Sequence of chain 1.B:
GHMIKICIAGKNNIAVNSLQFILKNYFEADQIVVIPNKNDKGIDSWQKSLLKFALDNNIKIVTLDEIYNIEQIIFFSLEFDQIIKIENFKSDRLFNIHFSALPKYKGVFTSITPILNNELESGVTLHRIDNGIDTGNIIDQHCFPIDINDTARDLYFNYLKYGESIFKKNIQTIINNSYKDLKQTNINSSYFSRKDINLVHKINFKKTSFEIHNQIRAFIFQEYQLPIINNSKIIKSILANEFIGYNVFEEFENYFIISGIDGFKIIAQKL

A small-molecule ligand and the protein it binds are described below.
Small molecule (SMILES): Cc1cn([C@H]2C[C@H](O)[C@@H](COP(=O)(O)OP(=O)(O)O[C@H]3O[C@H](C)[C@@H](O)[C@H](NC=O)[C@H]3O)O2)c(=O)[nH]c1=O

Binding-site contacts:
Ligand atom O4Q contacts residue GLU79 of chain 1.B at 2.9 Å.
Ligand atom C1' contacts residue PHE221 of chain 1.B at 3.4 Å (hydrophobic).
Ligand atom O1F contacts residue HIS98 of chain 1.B at 2.8 Å (h-bond).
Ligand atom N3 contacts residue GLN225 of chain 1.B at 2.8 Å (h-bond).
Ligand atom N3Q contacts residue 1YJ1 of chain 1.F at 3.4 Å (h-bond).
Ligand atom C5M contacts residue TYR224 of chain 1.B at 3.5 Å (hydrophobic).
Ligand atom N1 contacts residue TYR224 of chain 1.B at 3.4 Å.
Ligand atom C6Q contacts residue PHE80 of chain 1.B at 3.7 Å (hydrophobic).
Ligand atom C2 contacts residue GLN225 of chain 1.B at 3.5 Å.
Ligand atom O2B contacts residue PHE109 of chain 1.B at 2.8 Å (h-bond).
Ligand atom O3' contacts residue PHE109 of chain 1.B at 3.5 Å.
Ligand atom C6Q contacts residue GLU79 of chain 1.B at 3.7 Å.
Ligand atom O4 contacts residue LEU199 of chain 1.B at 3.5 Å.
Ligand atom O3' contacts residue SER111 of chain 1.B at 3.2 Å (h-bond).
Ligand atom O4' contacts residue TYR224 of chain 1.B at 3.3 Å.
Ligand atom O2 contacts residue GLN225 of chain 1.B at 2.8 Å (h-bond).
Ligand atom O2Q contacts residue GLY107 of chain 1.B at 2.8 Å (h-bond).
Ligand atom O1B contacts residue PHE109 of chain 1.B at 3.6 Å (h-bond).
Ligand atom O4 contacts residue TYR224 of chain 1.B at 3.6 Å.
Ligand atom PB contacts residue PHE109 of chain 1.B at 3.6 Å.
Ligand atom O2B contacts residue VAL108 of chain 1.B at 3.5 Å.
Ligand atom O4' contacts residue PHE221 of chain 1.B at 3.4 Å.
Ligand atom O1F contacts residue ASN96 of chain 1.B at 2.9 Å (h-bond).
Ligand atom N3 contacts residue TYR224 of chain 1.B at 3.2 Å.
Ligand atom O2A contacts residue LYS11 of chain 1.B at 2.7 Å (salt-bridge).
Ligand atom O2Q contacts residue VAL108 of chain 1.B at 3.7 Å.
Ligand atom C6 contacts residue TYR224 of chain 1.B at 3.5 Å (hydrophobic).
Ligand atom C5 contacts residue TYR224 of chain 1.B at 3.4 Å (hydrophobic).
Ligand atom O1F contacts residue ASP134 of chain 1.B at 2.7 Å (salt-bridge).
Ligand atom C2 contacts residue TYR224 of chain 1.B at 3.5 Å (hydrophobic).
Ligand atom C4' contacts residue PHE221 of chain 1.B at 3.7 Å (hydrophobic).
Ligand atom O4Q contacts residue PHE80 of chain 1.B at 2.7 Å (h-bond).
Ligand atom C4 contacts residue TYR224 of chain 1.B at 3.3 Å (hydrophobic).
Ligand atom O4 contacts residue GLN225 of chain 1.B at 3.7 Å.
Ligand atom O2 contacts residue PHE221 of chain 1.B at 3.6 Å.
Ligand atom C4Q contacts residue PHE80 of chain 1.B at 3.4 Å (hydrophobic).
Ligand atom O3' contacts residue THR110 of chain 1.B at 3.5 Å (h-bond).
Ligand atom C1F contacts residue HIS98 of chain 1.B at 3.2 Å.
Ligand atom C5' contacts residue TYR156 of chain 1.B at 3.5 Å (hydrophobic).
Ligand atom C4 contacts residue GLN225 of chain 1.B at 3.7 Å.